This small molecule binds to this protein.
Small molecule (SMILES): OC[C@@H]1[C@@H](O)[C@H](O)[C@@H](O)c2nnnn21

Binding-site contacts:
Ligand atom C5 contacts residue PO41 of chain 1.E at 3.4 Å.
Ligand atom N1 contacts residue LEU136 of chain 1.A at 3.8 Å.
Ligand atom N21 contacts residue PO41 of chain 1.E at 3.7 Å.
Ligand atom C5 contacts residue GLY135 of chain 1.A at 3.9 Å.
Ligand atom O4 contacts residue SER674 of chain 1.A at 3.8 Å.
Ligand atom N17 contacts residue HIS377 of chain 1.A at 3.7 Å.
Ligand atom O3 contacts residue GLY675 of chain 1.A at 3.0 Å (h-bond).
Ligand atom C3 contacts residue GLU672 of chain 1.A at 3.5 Å.
Ligand atom O2 contacts residue THR378 of chain 1.A at 3.3 Å.
Ligand atom N21 contacts residue THR378 of chain 1.A at 3.3 Å (h-bond).
Ligand atom C1 contacts residue PO41 of chain 1.E at 3.2 Å.
Ligand atom O6 contacts residue VAL455 of chain 1.A at 3.5 Å.
Ligand atom O3 contacts residue SER674 of chain 1.A at 3.3 Å (h-bond).
Ligand atom C6 contacts residue ASN484 of chain 1.A at 3.6 Å.
Ligand atom C1 contacts residue HIS377 of chain 1.A at 3.3 Å.
Ligand atom C3 contacts residue PO41 of chain 1.E at 3.5 Å.
Ligand atom C6 contacts residue HIS377 of chain 1.A at 3.4 Å.
Ligand atom O2 contacts residue TYR573 of chain 1.A at 3.0 Å (h-bond).
Ligand atom C2 contacts residue PO41 of chain 1.E at 3.6 Å.
Ligand atom O3 contacts residue ALA673 of chain 1.A at 3.5 Å (h-bond).
Ligand atom O4 contacts residue ASN484 of chain 1.A at 3.5 Å (h-bond).
Ligand atom O2 contacts residue PO41 of chain 1.E at 2.8 Å (h-bond).
Ligand atom N17 contacts residue PO41 of chain 1.E at 3.5 Å (h-bond).
Ligand atom C2 contacts residue GLU672 of chain 1.A at 3.9 Å.
Ligand atom O3 contacts residue GLU672 of chain 1.A at 2.7 Å (salt-bridge).
Ligand atom N17 contacts residue GLY135 of chain 1.A at 3.8 Å.
Ligand atom N17 contacts residue LEU136 of chain 1.A at 3.1 Å (h-bond).
Ligand atom O2 contacts residue GLU672 of chain 1.A at 3.1 Å (salt-bridge).
Ligand atom N21 contacts residue HIS377 of chain 1.A at 3.5 Å (h-bond).
Ligand atom O6 contacts residue ASN484 of chain 1.A at 3.0 Å (h-bond).
Ligand atom C2 contacts residue HIS377 of chain 1.A at 3.3 Å.
Ligand atom C2 contacts residue THR378 of chain 1.A at 3.7 Å.
Ligand atom O6 contacts residue LEU139 of chain 1.A at 3.8 Å.
Ligand atom N18 contacts residue PO41 of chain 1.E at 3.8 Å.
Ligand atom N1 contacts residue PO41 of chain 1.E at 3.0 Å (h-bond).
Ligand atom N18 contacts residue HIS377 of chain 1.A at 3.6 Å.
Ligand atom C6 contacts residue LEU139 of chain 1.A at 3.9 Å (hydrophobic).
Ligand atom O4 contacts residue GLY675 of chain 1.A at 3.0 Å (h-bond).
Ligand atom C6 contacts residue GLY135 of chain 1.A at 3.9 Å.
Ligand atom O6 contacts residue HIS377 of chain 1.A at 2.7 Å (h-bond).

Sequence of chain 1.A:
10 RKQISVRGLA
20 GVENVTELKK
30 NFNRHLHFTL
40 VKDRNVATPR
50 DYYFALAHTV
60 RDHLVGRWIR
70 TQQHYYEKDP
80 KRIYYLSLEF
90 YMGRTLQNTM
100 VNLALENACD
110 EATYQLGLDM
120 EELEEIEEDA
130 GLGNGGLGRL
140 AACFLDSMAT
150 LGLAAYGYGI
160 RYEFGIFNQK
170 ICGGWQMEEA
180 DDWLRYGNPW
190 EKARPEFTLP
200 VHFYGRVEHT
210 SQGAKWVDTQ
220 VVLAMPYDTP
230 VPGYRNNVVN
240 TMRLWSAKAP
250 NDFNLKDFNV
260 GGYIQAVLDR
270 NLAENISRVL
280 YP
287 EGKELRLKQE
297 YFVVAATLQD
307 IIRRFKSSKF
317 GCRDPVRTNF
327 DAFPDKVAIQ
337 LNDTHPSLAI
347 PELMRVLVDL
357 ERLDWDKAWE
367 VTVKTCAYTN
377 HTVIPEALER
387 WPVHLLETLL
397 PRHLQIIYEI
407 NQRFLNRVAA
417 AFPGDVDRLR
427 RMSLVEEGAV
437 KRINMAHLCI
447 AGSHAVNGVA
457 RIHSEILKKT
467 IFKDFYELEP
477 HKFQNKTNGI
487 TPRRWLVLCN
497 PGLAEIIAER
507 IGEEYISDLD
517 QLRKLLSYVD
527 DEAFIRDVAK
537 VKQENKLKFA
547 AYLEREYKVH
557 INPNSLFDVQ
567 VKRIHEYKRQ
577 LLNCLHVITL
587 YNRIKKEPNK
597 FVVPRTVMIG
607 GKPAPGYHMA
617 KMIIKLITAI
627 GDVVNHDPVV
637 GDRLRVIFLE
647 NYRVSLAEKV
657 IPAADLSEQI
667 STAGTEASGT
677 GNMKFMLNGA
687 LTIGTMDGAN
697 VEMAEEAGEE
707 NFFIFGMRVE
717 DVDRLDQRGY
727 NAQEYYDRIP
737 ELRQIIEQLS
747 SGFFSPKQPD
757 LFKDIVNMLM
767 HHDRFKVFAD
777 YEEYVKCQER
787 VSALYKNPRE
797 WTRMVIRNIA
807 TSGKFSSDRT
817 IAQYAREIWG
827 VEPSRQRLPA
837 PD